The small molecule below binds the protein below.
Small molecule (SMILES): N[C@H]1CCC[C@H](Nc2cccc(-c3n[nH]c4cnc(-c5cccnc5)cc34)n2)C1

Binding-site contacts:
Ligand atom N24 contacts residue ALA38 of chain 1.A at 3.6 Å.
Ligand atom C3 contacts residue LEU147 of chain 1.A at 3.5 Å (hydrophobic).
Ligand atom N19 contacts residue LEU93 of chain 1.A at 3.6 Å.
Ligand atom C26 contacts residue ILE158 of chain 1.A at 3.6 Å (hydrophobic).
Ligand atom N29 contacts residue ASP159 of chain 1.A at 3.4 Å.
Ligand atom C2 contacts residue LEU17 of chain 1.A at 3.6 Å (hydrophobic).
Ligand atom C21 contacts residue ALA38 of chain 1.A at 3.5 Å (hydrophobic).
Ligand atom C28 contacts residue LYS40 of chain 1.A at 3.6 Å.
Ligand atom C15 contacts residue ALA38 of chain 1.A at 3.9 Å (hydrophobic).
Ligand atom C13 contacts residue ILE158 of chain 1.A at 3.8 Å (hydrophobic).
Ligand atom C10 contacts residue GLY18 of chain 1.A at 3.8 Å.
Ligand atom C30 contacts residue ASP159 of chain 1.A at 3.9 Å.
Ligand atom C16 contacts residue ALA38 of chain 1.A at 3.9 Å (hydrophobic).
Ligand atom C30 contacts residue LYS40 of chain 1.A at 3.7 Å.
Ligand atom C20 contacts residue ILE77 of chain 1.A at 3.8 Å (hydrophobic).
Ligand atom C12 contacts residue ASP101 of chain 1.A at 3.4 Å.
Ligand atom C28 contacts residue ASP159 of chain 1.A at 3.2 Å.
Ligand atom C5 contacts residue LEU147 of chain 1.A at 3.9 Å (hydrophobic).
Ligand atom C28 contacts residue PHE22 of chain 1.A at 3.5 Å (hydrophobic).
Ligand atom C1 contacts residue VAL99 of chain 1.A at 3.4 Å (hydrophobic).
Ligand atom N22 contacts residue GLU94 of chain 1.A at 2.9 Å (salt-bridge).
Ligand atom C2 contacts residue VAL99 of chain 1.A at 3.8 Å (hydrophobic).
Ligand atom C27 contacts residue ASP159 of chain 1.A at 3.9 Å.
Ligand atom C15 contacts residue LEU147 of chain 1.A at 3.3 Å (hydrophobic).
Ligand atom C16 contacts residue LEU147 of chain 1.A at 3.8 Å (hydrophobic).
Ligand atom N22 contacts residue ALA38 of chain 1.A at 3.3 Å.
Ligand atom N29 contacts residue LYS40 of chain 1.A at 2.9 Å (salt-bridge).
Ligand atom C1 contacts residue LEU17 of chain 1.A at 3.8 Å (hydrophobic).
Ligand atom N24 contacts residue LEU147 of chain 1.A at 3.5 Å.
Ligand atom C13 contacts residue GLU144 of chain 1.A at 3.7 Å.
Ligand atom C20 contacts residue LEU93 of chain 1.A at 3.6 Å (hydrophobic).
Ligand atom N24 contacts residue GLU94 of chain 1.A at 3.8 Å.
Ligand atom N4 contacts residue LEU147 of chain 1.A at 3.9 Å.
Ligand atom N24 contacts residue ARG95 of chain 1.A at 3.8 Å.
Ligand atom C21 contacts residue GLU94 of chain 1.A at 3.9 Å.
Ligand atom N14 contacts residue GLU144 of chain 1.A at 3.0 Å (salt-bridge).
Ligand atom C10 contacts residue LEU17 of chain 1.A at 3.7 Å (hydrophobic).
Ligand atom C27 contacts residue PHE22 of chain 1.A at 3.8 Å (hydrophobic).
Ligand atom C3 contacts residue LEU17 of chain 1.A at 3.8 Å (hydrophobic).
Ligand atom N14 contacts residue ASP101 of chain 1.A at 3.0 Å (salt-bridge).

Sequence of chain 1.A:
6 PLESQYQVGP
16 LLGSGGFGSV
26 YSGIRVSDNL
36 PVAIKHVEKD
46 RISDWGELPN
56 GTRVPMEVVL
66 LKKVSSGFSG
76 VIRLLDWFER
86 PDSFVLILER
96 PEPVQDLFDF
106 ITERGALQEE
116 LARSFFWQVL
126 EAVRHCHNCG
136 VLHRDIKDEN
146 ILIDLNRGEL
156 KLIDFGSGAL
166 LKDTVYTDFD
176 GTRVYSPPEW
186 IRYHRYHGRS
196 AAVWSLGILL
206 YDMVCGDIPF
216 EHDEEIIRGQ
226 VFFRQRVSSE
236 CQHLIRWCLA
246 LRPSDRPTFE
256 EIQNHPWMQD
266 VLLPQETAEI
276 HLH